Sequence of chain 1.A:
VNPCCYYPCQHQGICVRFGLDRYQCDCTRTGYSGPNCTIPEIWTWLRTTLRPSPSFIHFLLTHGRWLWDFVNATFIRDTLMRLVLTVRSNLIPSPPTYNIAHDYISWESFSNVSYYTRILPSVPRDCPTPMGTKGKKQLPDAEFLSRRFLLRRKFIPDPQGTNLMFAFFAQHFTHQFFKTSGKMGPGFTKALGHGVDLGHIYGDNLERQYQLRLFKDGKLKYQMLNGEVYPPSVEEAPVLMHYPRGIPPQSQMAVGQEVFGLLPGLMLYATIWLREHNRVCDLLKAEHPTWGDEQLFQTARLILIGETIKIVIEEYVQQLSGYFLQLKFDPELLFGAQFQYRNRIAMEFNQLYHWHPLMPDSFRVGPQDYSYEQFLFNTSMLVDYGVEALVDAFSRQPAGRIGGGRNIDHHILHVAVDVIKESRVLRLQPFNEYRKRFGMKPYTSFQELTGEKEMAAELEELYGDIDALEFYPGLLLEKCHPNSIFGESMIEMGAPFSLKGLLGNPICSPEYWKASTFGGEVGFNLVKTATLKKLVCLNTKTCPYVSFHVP

Sequence of chain 1.B:
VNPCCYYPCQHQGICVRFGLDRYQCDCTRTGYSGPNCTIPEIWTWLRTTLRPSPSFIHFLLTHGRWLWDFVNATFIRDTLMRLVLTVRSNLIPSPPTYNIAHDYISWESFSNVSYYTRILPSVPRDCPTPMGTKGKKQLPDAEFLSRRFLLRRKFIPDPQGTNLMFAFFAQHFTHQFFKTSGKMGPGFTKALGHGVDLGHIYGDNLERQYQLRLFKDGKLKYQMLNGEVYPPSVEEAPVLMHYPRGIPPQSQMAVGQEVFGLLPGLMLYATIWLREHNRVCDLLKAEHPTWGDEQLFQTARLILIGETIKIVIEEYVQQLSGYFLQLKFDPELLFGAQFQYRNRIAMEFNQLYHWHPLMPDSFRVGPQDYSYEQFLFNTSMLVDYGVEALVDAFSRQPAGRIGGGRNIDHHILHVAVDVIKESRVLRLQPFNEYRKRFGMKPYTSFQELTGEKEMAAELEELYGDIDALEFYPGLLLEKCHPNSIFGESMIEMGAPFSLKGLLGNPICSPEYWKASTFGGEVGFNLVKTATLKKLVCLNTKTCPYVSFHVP

The protein below binds the small molecule below.
Small molecule (SMILES): CC(=O)N[C@H]1[C@H](O[C@H]2[C@H](O)[C@@H](NC(C)=O)CO[C@@H]2CO)O[C@H](CO)[C@@H](O)[C@@H]1O

Binding-site contacts:
Ligand atom O6 contacts residue TYR123 of chain 1.B at 3.0 Å (h-bond).
Ligand atom C4 contacts residue LEU214 of chain 1.A at 4.0 Å (hydrophobic).
Ligand atom C2 contacts residue GLU116 of chain 1.B at 4.2 Å.
Ligand atom C1 contacts residue ASN120 of chain 1.B at 1.4 Å.
Ligand atom C6 contacts residue PHE196 of chain 1.B at 3.9 Å (hydrophobic).
Ligand atom C7 contacts residue ASN120 of chain 1.B at 3.2 Å.
Ligand atom C1 contacts residue TYR123 of chain 1.B at 3.9 Å (hydrophobic).
Ligand atom C6 contacts residue TYR218 of chain 1.A at 4.2 Å (hydrophobic).
Ligand atom C1 contacts residue SER122 of chain 1.B at 4.5 Å.
Ligand atom O5 contacts residue LEU214 of chain 1.A at 3.5 Å.
Ligand atom O7 contacts residue GLU116 of chain 1.B at 4.4 Å.
Ligand atom O6 contacts residue LEU214 of chain 1.A at 4.0 Å.
Ligand atom C3 contacts residue LEU214 of chain 1.A at 4.4 Å (hydrophobic).
Ligand atom C5 contacts residue TYR218 of chain 1.A at 4.4 Å (hydrophobic).
Ligand atom C6 contacts residue TYR123 of chain 1.B at 3.1 Å (hydrophobic).
Ligand atom O3 contacts residue LEU214 of chain 1.A at 4.1 Å.
Ligand atom O6 contacts residue GLU116 of chain 1.B at 4.1 Å.
Ligand atom O5 contacts residue TYR123 of chain 1.B at 3.3 Å.
Ligand atom C2 contacts residue ASN120 of chain 1.B at 2.4 Å.
Ligand atom O5 contacts residue ASN120 of chain 1.B at 2.3 Å (h-bond).
Ligand atom C5 contacts residue TYR123 of chain 1.B at 3.9 Å (hydrophobic).
Ligand atom O5 contacts residue GLU116 of chain 1.B at 3.2 Å (salt-bridge).
Ligand atom C6 contacts residue GLU215 of chain 1.A at 4.0 Å.
Ligand atom C8 contacts residue MET192 of chain 1.B at 3.4 Å (hydrophobic).
Ligand atom O3 contacts residue GLU215 of chain 1.A at 4.0 Å.
Ligand atom C6 contacts residue LEU214 of chain 1.A at 3.7 Å (hydrophobic).
Ligand atom N2 contacts residue ASN120 of chain 1.B at 2.9 Å (h-bond).
Ligand atom C3 contacts residue ASN120 of chain 1.B at 3.8 Å.
Ligand atom O7 contacts residue LEU214 of chain 1.A at 4.2 Å.
Ligand atom C2 contacts residue LEU214 of chain 1.A at 4.4 Å (hydrophobic).
Ligand atom O6 contacts residue GLU215 of chain 1.A at 2.8 Å (salt-bridge).
Ligand atom C5 contacts residue LEU214 of chain 1.A at 3.9 Å (hydrophobic).
Ligand atom O7 contacts residue ASN120 of chain 1.B at 3.1 Å (h-bond).
Ligand atom C4 contacts residue ASN120 of chain 1.B at 4.1 Å.
Ligand atom C5 contacts residue ASN120 of chain 1.B at 3.6 Å.
Ligand atom C8 contacts residue ASN120 of chain 1.B at 4.4 Å.
Ligand atom C1 contacts residue GLU116 of chain 1.B at 3.6 Å.
Ligand atom C5 contacts residue PHE196 of chain 1.B at 4.1 Å (hydrophobic).